The protein below binds the small molecule below.
Small molecule (SMILES): CN(C)c1cccc2c(S(=O)(=O)NCCNC(=O)CI)cccc12

Sequence of chain 2.E:
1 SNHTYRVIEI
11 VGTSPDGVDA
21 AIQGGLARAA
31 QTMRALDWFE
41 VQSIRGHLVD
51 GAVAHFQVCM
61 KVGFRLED

Sequence of chain 2.F:
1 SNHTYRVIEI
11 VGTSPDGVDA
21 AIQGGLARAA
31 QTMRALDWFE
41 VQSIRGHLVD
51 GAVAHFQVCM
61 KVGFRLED

Binding-site contacts:
Ligand atom C15 contacts residue TRP38 of chain 2.F at 3.2 Å (hydrophobic).
Ligand atom C6 contacts residue FMN1 of chain 2.CA at 3.1 Å.
Ligand atom C11 contacts residue TRP38 of chain 2.F at 3.3 Å (hydrophobic).
Ligand atom C2 contacts residue GLU9 of chain 2.D at 2.9 Å.
Ligand atom C18 contacts residue ARG45 of chain 2.E at 3.0 Å.
Ligand atom C17 contacts residue FMN1 of chain 2.CA at 1.1 Å.
Ligand atom O10 contacts residue VAL11 of chain 2.D at 3.0 Å.
Ligand atom C1 contacts residue CYS59 of chain 2.D at 1.8 Å (hydrophobic).
Ligand atom O10 contacts residue FMN1 of chain 2.CA at 1.8 Å.
Ligand atom C2 contacts residue CYS59 of chain 2.D at 2.8 Å (hydrophobic).
Ligand atom C13 contacts residue FMN1 of chain 2.CA at 1.4 Å.
Ligand atom C17 contacts residue ARG45 of chain 2.E at 3.4 Å.
Ligand atom C22 contacts residue FMN1 of chain 2.CA at 1.2 Å.
Ligand atom S8 contacts residue FMN1 of chain 2.CA at 0.8 Å.
Ligand atom C23 contacts residue FMN1 of chain 2.CA at 1.1 Å.
Ligand atom C14 contacts residue TRP38 of chain 2.F at 3.4 Å (hydrophobic).
Ligand atom C13 contacts residue TRP38 of chain 2.F at 3.4 Å (hydrophobic).
Ligand atom C17 contacts residue TRP38 of chain 2.F at 3.3 Å (hydrophobic).
Ligand atom C11 contacts residue FMN1 of chain 2.CA at 0.9 Å.
Ligand atom C1 contacts residue GLU9 of chain 2.D at 3.2 Å.
Ligand atom C16 contacts residue TRP38 of chain 2.F at 3.3 Å (hydrophobic).
Ligand atom N21 contacts residue FMN1 of chain 2.CA at 1.6 Å.
Ligand atom C19 contacts residue FMN1 of chain 2.CA at 1.0 Å.
Ligand atom O3 contacts residue GLU9 of chain 2.D at 2.5 Å (salt-bridge).
Ligand atom C12 contacts residue FMN1 of chain 2.CA at 0.9 Å.
Ligand atom O10 contacts residue TRP38 of chain 2.F at 2.8 Å.
Ligand atom C16 contacts residue FMN1 of chain 2.CA at 1.1 Å.
Ligand atom O9 contacts residue ARG45 of chain 2.D at 3.0 Å.
Ligand atom C12 contacts residue TRP38 of chain 2.F at 3.4 Å (hydrophobic).
Ligand atom C18 contacts residue FMN1 of chain 2.CA at 0.9 Å.
Ligand atom C14 contacts residue FMN1 of chain 2.CA at 1.3 Å.
Ligand atom O9 contacts residue FMN1 of chain 2.CA at 0.7 Å.
Ligand atom S8 contacts residue TRP38 of chain 2.F at 3.5 Å.
Ligand atom C20 contacts residue FMN1 of chain 2.CA at 1.1 Å.
Ligand atom N7 contacts residue FMN1 of chain 2.CA at 2.0 Å.
Ligand atom O3 contacts residue CYS59 of chain 2.D at 3.0 Å (h-bond).
Ligand atom O3 contacts residue LYS61 of chain 2.F at 2.8 Å (salt-bridge).
Ligand atom C19 contacts residue TRP38 of chain 2.F at 3.2 Å (hydrophobic).
Ligand atom C18 contacts residue TRP38 of chain 2.F at 3.2 Å (hydrophobic).
Ligand atom C15 contacts residue FMN1 of chain 2.CA at 0.9 Å.

Sequence of chain 2.D:
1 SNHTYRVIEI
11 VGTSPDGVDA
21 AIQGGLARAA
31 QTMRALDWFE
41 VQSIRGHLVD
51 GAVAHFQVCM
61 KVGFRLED